Binding-site contacts:
Ligand atom C1 contacts residue VAL70 of chain 1.A at 4.5 Å (hydrophobic).
Ligand atom C8 contacts residue ILE26 of chain 1.A at 3.8 Å (hydrophobic).
Ligand atom O7 contacts residue GLU71 of chain 1.A at 4.0 Å.
Ligand atom C5 contacts residue HIS24 of chain 1.A at 4.4 Å.
Ligand atom N2 contacts residue HIS24 of chain 1.A at 4.2 Å.
Ligand atom C6 contacts residue VAL70 of chain 1.A at 4.2 Å (hydrophobic).
Ligand atom C1 contacts residue ASN47 of chain 1.A at 1.5 Å.
Ligand atom O6 contacts residue SER109 of chain 1.A at 2.8 Å (h-bond).
Ligand atom C5 contacts residue VAL70 of chain 1.A at 4.2 Å (hydrophobic).
Ligand atom O5 contacts residue VAL70 of chain 1.A at 3.8 Å.
Ligand atom C7 contacts residue ASN47 of chain 1.A at 3.3 Å.
Ligand atom C4 contacts residue GLU71 of chain 1.A at 4.3 Å.
Ligand atom C6 contacts residue SER109 of chain 1.A at 3.9 Å.
Ligand atom C2 contacts residue ASN47 of chain 1.A at 2.5 Å.
Ligand atom O7 contacts residue ASN47 of chain 1.A at 2.9 Å (h-bond).
Ligand atom C1 contacts residue HIS24 of chain 1.A at 4.1 Å.
Ligand atom N2 contacts residue ASN47 of chain 1.A at 3.0 Å (h-bond).
Ligand atom C5 contacts residue ASN47 of chain 1.A at 3.8 Å.
Ligand atom C3 contacts residue ASN47 of chain 1.A at 3.8 Å.
Ligand atom C2 contacts residue HIS24 of chain 1.A at 4.3 Å.
Ligand atom O5 contacts residue GLU71 of chain 1.A at 3.4 Å.
Ligand atom C5 contacts residue GLU71 of chain 1.A at 4.3 Å.
Ligand atom O5 contacts residue ASN47 of chain 1.A at 2.4 Å (h-bond).
Ligand atom C3 contacts residue HIS24 of chain 1.A at 4.2 Å.
Ligand atom O6 contacts residue GLU71 of chain 1.A at 3.0 Å (salt-bridge).
Ligand atom C6 contacts residue GLU71 of chain 1.A at 4.2 Å.
Ligand atom C1 contacts residue GLU71 of chain 1.A at 4.1 Å.
Ligand atom C7 contacts residue ILE26 of chain 1.A at 4.2 Å (hydrophobic).
Ligand atom O6 contacts residue VAL70 of chain 1.A at 4.2 Å.
Ligand atom C4 contacts residue ASN47 of chain 1.A at 4.3 Å.
Ligand atom C2 contacts residue GLU71 of chain 1.A at 4.2 Å.

Sequence of chain 1.A:
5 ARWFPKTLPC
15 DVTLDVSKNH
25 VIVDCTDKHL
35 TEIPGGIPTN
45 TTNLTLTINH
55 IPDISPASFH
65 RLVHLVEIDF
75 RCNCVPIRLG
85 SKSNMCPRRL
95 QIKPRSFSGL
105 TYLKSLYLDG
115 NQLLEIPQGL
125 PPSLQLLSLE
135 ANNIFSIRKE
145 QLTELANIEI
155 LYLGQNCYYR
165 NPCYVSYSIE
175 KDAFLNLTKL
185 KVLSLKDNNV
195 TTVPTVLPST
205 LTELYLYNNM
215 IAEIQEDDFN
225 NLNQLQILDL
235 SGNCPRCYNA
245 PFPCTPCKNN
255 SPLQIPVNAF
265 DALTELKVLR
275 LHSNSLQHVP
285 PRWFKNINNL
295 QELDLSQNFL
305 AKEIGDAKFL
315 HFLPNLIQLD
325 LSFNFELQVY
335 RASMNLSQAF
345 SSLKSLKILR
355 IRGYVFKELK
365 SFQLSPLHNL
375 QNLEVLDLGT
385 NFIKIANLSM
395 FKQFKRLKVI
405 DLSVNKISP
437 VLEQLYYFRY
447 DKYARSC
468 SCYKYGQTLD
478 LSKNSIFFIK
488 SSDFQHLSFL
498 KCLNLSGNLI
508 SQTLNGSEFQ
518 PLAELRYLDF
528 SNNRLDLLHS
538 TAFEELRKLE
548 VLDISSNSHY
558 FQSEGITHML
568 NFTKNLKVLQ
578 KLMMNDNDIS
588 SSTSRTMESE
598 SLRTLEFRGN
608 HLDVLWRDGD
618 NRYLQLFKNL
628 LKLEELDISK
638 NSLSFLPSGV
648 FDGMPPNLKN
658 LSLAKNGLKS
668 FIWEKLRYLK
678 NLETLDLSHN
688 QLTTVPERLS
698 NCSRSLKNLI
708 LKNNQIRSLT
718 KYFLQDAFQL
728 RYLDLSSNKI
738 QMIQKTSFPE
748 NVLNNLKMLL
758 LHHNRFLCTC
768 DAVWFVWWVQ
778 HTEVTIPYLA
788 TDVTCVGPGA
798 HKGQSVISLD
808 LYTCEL

This protein binds this small molecule.
Small molecule (SMILES): CC(=O)N[C@@H]1[C@@H](O)[C@H](O)[C@@H](CO)O[C@H]1O